Sequence of chain 1.C:
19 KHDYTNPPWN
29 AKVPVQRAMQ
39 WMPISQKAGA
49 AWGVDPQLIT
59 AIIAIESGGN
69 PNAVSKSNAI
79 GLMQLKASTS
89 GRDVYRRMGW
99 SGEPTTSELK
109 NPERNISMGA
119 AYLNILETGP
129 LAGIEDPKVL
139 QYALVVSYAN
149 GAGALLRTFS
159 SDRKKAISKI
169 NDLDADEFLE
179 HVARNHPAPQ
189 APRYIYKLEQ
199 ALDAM

Binding-site contacts:
Ligand atom O5 contacts residue ALA147 of chain 1.C at 3.5 Å (h-bond).
Ligand atom O10 contacts residue NAG2 of chain 1.G at 3.3 Å (h-bond).
Ligand atom OS2 contacts residue NAG2 of chain 1.G at 3.6 Å (h-bond).
Ligand atom N contacts residue NAG2 of chain 1.G at 2.7 Å (h-bond).
Ligand atom C8 contacts residue SER88 of chain 1.C at 3.4 Å.
Ligand atom O5 contacts residue LYS84 of chain 1.C at 3.0 Å (salt-bridge).
Ligand atom C2 contacts residue THR87 of chain 1.C at 3.5 Å.
Ligand atom C9 contacts residue GLU64 of chain 1.C at 3.4 Å.
Ligand atom C10 contacts residue NAG2 of chain 1.G at 3.4 Å.
Ligand atom C1 contacts residue ALA147 of chain 1.C at 3.4 Å (hydrophobic).
Ligand atom O9 contacts residue ALA147 of chain 1.C at 3.5 Å.
Ligand atom CB contacts residue ALA147 of chain 1.C at 3.4 Å (hydrophobic).
Ligand atom O43 contacts residue TYR120 of chain 1.C at 3.5 Å (h-bond).
Ligand atom O7 contacts residue LYS84 of chain 1.C at 2.8 Å (salt-bridge).
Ligand atom OS1 contacts residue SER73 of chain 1.C at 3.6 Å.
Ligand atom O1 contacts residue LYS84 of chain 1.C at 3.6 Å.
Ligand atom O42 contacts residue THR87 of chain 1.C at 3.2 Å.
Ligand atom O41 contacts residue GLY149 of chain 1.C at 3.5 Å.
Ligand atom O10 contacts residue SER73 of chain 1.C at 2.8 Å (h-bond).
Ligand atom C8 contacts residue TYR146 of chain 1.C at 3.4 Å (hydrophobic).
Ligand atom CA contacts residue GLN82 of chain 1.C at 3.3 Å.
Ligand atom O10 contacts residue ALA77 of chain 1.C at 3.5 Å.
Ligand atom O6 contacts residue LYS84 of chain 1.C at 2.8 Å (salt-bridge).
Ligand atom O7 contacts residue SER88 of chain 1.C at 2.6 Å (h-bond).
Ligand atom C1 contacts residue TYR146 of chain 1.C at 3.4 Å (hydrophobic).
Ligand atom CD contacts residue NAG2 of chain 1.G at 3.4 Å.
Ligand atom OS1 contacts residue LYS74 of chain 1.C at 3.1 Å (salt-bridge).
Ligand atom O4 contacts residue GLY149 of chain 1.C at 3.2 Å.
Ligand atom C7 contacts residue SER88 of chain 1.C at 3.2 Å.
Ligand atom C3 contacts residue THR87 of chain 1.C at 3.6 Å.
Ligand atom O3 contacts residue THR87 of chain 1.C at 2.8 Å (h-bond).
Ligand atom C2 contacts residue TYR146 of chain 1.C at 3.5 Å (hydrophobic).
Ligand atom O7 contacts residue LEU83 of chain 1.C at 3.4 Å.
Ligand atom O7 contacts residue THR87 of chain 1.C at 3.5 Å (h-bond).
Ligand atom O9 contacts residue NAG2 of chain 1.G at 3.1 Å (h-bond).
Ligand atom O3 contacts residue TYR120 of chain 1.C at 3.0 Å (h-bond).
Ligand atom O9 contacts residue GLU64 of chain 1.C at 2.6 Å (salt-bridge).
Ligand atom C9 contacts residue GLN82 of chain 1.C at 3.2 Å.
Ligand atom N2 contacts residue TYR146 of chain 1.C at 2.9 Å (h-bond).
Ligand atom N3 contacts residue GLN188 of chain 1.C at 3.2 Å (h-bond).

This small molecule binds to this protein.
Small molecule (SMILES): CC(=O)N[C@H]1[C@H](O[C@H]2C[C@@H](C(=O)NCCS(=O)(=O)O)[NH2+][C@@H]2CO)O[C@H](CO)[C@@H](OS(=O)(=O)O)[C@@H]1O